Sequence of chain 1.B:
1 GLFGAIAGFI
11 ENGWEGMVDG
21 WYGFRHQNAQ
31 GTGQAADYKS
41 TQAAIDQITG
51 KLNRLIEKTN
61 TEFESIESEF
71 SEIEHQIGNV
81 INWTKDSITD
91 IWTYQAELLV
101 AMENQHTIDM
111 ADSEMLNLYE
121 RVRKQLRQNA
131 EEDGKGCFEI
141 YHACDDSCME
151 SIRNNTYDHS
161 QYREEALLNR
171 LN

Binding-site contacts:
Ligand atom C7 contacts residue HIS75 of chain 1.B at 3.9 Å.
Ligand atom C4 contacts residue ASN82 of chain 1.B at 4.3 Å.
Ligand atom O7 contacts residue GLU104 of chain 1.C at 3.3 Å (salt-bridge).
Ligand atom O7 contacts residue HIS75 of chain 1.B at 3.2 Å.
Ligand atom C8 contacts residue ASN82 of chain 1.B at 4.0 Å.
Ligand atom C2 contacts residue ASN82 of chain 1.B at 2.6 Å.
Ligand atom O7 contacts residue ARG293 of chain 1.A at 3.8 Å.
Ligand atom O7 contacts residue ASN79 of chain 1.B at 3.0 Å (h-bond).
Ligand atom C8 contacts residue GLU104 of chain 1.C at 1.4 Å.
Ligand atom O6 contacts residue NAG1 of chain 1.R at 2.8 Å (h-bond).
Ligand atom C2 contacts residue GLU104 of chain 1.C at 4.4 Å.
Ligand atom C7 contacts residue ASN82 of chain 1.B at 3.7 Å.
Ligand atom C8 contacts residue ARG293 of chain 1.A at 4.0 Å.
Ligand atom C6 contacts residue NAG1 of chain 1.R at 3.5 Å.
Ligand atom C8 contacts residue ASN79 of chain 1.B at 2.7 Å.
Ligand atom O4 contacts residue NAG1 of chain 1.R at 3.8 Å.
Ligand atom N2 contacts residue ASN82 of chain 1.B at 3.1 Å (h-bond).
Ligand atom O5 contacts residue ASN82 of chain 1.B at 2.3 Å (h-bond).
Ligand atom C7 contacts residue ARG293 of chain 1.A at 4.4 Å.
Ligand atom C1 contacts residue ASN82 of chain 1.B at 1.4 Å.
Ligand atom C7 contacts residue GLU104 of chain 1.C at 2.8 Å.
Ligand atom C7 contacts residue ASN79 of chain 1.B at 3.0 Å.
Ligand atom C8 contacts residue GLU64 of chain 1.D at 3.7 Å.
Ligand atom C5 contacts residue ASN82 of chain 1.B at 3.6 Å.
Ligand atom O7 contacts residue GLY78 of chain 1.B at 4.4 Å.
Ligand atom N2 contacts residue GLU104 of chain 1.C at 3.9 Å.
Ligand atom C8 contacts residue HIS75 of chain 1.B at 4.3 Å.
Ligand atom C4 contacts residue NAG1 of chain 1.R at 4.4 Å.
Ligand atom C3 contacts residue ASN82 of chain 1.B at 3.9 Å.
Ligand atom O6 contacts residue ARG256 of chain 1.C at 3.3 Å.
Ligand atom N2 contacts residue ASN79 of chain 1.B at 4.1 Å.

Sequence of chain 1.D:
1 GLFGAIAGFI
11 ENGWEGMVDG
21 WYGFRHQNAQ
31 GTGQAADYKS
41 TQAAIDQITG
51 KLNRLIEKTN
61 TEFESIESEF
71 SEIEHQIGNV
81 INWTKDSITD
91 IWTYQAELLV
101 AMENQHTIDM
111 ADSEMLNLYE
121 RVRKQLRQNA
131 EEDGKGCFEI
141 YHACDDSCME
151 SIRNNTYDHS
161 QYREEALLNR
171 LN

Sequence of chain 1.C:
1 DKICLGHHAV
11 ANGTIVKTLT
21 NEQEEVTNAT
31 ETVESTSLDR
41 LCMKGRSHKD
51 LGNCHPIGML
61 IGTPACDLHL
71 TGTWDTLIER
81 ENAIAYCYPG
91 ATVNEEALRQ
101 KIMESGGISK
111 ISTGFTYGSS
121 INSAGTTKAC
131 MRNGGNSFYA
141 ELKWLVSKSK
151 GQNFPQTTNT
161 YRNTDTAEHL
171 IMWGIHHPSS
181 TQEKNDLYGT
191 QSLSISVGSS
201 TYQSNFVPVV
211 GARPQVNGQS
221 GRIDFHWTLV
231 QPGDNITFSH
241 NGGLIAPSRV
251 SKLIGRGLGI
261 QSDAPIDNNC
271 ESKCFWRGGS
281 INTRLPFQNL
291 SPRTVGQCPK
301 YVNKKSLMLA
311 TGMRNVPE

Sequence of chain 1.A:
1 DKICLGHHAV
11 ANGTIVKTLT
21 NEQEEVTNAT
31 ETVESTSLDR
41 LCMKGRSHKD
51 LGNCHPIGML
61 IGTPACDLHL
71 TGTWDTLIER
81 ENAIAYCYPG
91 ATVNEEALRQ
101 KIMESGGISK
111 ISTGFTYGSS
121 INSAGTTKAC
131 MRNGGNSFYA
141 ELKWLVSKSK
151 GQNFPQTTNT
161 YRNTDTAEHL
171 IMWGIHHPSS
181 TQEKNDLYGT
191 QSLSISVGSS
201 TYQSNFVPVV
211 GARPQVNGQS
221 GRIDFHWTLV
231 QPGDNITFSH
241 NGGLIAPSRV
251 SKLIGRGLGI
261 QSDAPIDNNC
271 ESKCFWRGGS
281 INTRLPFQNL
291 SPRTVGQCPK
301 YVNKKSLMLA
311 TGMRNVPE

The protein below binds the small molecule below.
Small molecule (SMILES): CC(=O)N[C@H]1[C@H](O[C@H]2[C@H](O)[C@@H](NC(C)=O)CO[C@@H]2CO)O[C@H](CO)[C@@H](O[C@@H]2O[C@H](CO[C@H]3O[C@H](CO)[C@@H](O)[C@H](O)[C@@H]3O)[C@@H](O)[C@H](O[C@H]3O[C@H](CO)[C@@H](O)[C@H](O)[C@@H]3O)[C@@H]2O)[C@@H]1O